Sequence of chain 1.C:
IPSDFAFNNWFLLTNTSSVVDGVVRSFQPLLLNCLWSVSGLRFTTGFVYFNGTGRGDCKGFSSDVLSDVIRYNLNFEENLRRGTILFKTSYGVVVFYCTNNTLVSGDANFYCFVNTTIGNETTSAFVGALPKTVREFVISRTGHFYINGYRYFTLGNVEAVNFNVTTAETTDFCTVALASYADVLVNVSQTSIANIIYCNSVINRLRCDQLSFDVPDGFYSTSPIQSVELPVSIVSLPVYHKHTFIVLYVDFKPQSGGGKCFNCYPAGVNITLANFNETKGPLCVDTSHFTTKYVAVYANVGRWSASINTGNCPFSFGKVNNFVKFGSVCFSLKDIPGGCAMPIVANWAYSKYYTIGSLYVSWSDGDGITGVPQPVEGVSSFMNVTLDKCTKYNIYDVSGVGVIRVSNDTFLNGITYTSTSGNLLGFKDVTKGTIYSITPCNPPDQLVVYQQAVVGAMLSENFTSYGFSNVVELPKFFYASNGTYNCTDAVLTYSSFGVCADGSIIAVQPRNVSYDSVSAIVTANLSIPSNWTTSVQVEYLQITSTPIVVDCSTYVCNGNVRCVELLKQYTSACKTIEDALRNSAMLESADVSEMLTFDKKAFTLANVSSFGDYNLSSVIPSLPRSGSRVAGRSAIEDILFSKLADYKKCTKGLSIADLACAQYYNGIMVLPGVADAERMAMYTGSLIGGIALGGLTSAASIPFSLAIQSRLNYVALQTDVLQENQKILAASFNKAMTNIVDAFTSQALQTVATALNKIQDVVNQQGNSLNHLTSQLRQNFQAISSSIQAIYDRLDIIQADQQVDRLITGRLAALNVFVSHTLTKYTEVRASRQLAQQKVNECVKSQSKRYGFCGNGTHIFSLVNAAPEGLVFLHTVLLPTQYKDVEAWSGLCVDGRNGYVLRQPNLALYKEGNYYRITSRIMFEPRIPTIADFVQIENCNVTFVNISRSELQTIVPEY

The protein below binds the small molecule below.
Small molecule (SMILES): CC(=O)N[C@H]1[C@H](O[C@H]2[C@H](O)[C@@H](NC(C)=O)CO[C@@H]2CO)O[C@H](CO)[C@@H](O[C@@H]2O[C@H](CO[C@H]3O[C@H](CO)[C@@H](O)[C@H](O)[C@@H]3O[C@H]3O[C@H](CO)[C@@H](O)[C@H](O)[C@@H]3O)[C@@H](O)[C@H](O[C@H]3O[C@H](CO)[C@@H](O)[C@H](O)[C@@H]3O[C@H]3O[C@H](CO)[C@@H](O)[C@H](O)[C@@H]3O)[C@@H]2O)[C@@H]1O

Sequence of chain 1.B:
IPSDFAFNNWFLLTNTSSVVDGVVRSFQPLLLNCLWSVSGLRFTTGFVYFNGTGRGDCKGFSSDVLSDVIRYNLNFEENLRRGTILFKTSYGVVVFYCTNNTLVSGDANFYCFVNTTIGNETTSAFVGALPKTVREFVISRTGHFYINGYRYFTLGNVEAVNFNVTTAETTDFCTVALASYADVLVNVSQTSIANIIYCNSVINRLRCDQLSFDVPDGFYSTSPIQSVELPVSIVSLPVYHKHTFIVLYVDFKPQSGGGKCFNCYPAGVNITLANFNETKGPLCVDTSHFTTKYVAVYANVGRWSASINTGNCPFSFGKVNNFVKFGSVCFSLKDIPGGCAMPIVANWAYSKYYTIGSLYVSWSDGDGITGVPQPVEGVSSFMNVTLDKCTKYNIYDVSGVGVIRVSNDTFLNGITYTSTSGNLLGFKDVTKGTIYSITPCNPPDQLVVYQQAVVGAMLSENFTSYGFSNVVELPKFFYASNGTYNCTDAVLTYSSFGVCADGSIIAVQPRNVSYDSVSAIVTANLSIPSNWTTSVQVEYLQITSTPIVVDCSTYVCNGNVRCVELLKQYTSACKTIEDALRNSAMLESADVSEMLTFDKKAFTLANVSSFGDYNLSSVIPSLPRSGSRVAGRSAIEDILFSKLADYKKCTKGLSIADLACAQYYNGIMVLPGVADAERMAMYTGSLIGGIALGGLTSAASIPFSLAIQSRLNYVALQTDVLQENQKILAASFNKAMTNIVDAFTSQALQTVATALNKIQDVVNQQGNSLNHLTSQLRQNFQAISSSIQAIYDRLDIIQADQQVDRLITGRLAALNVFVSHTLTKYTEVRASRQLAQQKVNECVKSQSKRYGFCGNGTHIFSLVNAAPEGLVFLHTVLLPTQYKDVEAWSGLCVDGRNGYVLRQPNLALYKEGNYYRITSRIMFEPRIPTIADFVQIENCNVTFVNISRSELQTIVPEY

Binding-site contacts:
Ligand atom N2 contacts residue HIS200 of chain 1.C at 4.2 Å.
Ligand atom O7 contacts residue ASN62 of chain 1.C at 3.0 Å (h-bond).
Ligand atom C4 contacts residue ASN62 of chain 1.C at 4.3 Å.
Ligand atom C1 contacts residue ASN62 of chain 1.C at 1.5 Å.
Ligand atom O6 contacts residue HIS200 of chain 1.C at 3.1 Å (h-bond).
Ligand atom N2 contacts residue TYR202 of chain 1.C at 3.9 Å.
Ligand atom C7 contacts residue THR198 of chain 1.C at 4.4 Å.
Ligand atom C3 contacts residue ASN62 of chain 1.C at 3.8 Å.
Ligand atom C1 contacts residue TYR202 of chain 1.C at 3.9 Å (hydrophobic).
Ligand atom C7 contacts residue HIS200 of chain 1.C at 3.9 Å.
Ligand atom C6 contacts residue HIS200 of chain 1.C at 3.9 Å.
Ligand atom O6 contacts residue ARG618 of chain 1.B at 3.5 Å (salt-bridge).
Ligand atom C8 contacts residue HIS200 of chain 1.C at 4.2 Å.
Ligand atom O4 contacts residue HIS200 of chain 1.C at 3.8 Å.
Ligand atom C7 contacts residue LEU60 of chain 1.C at 4.1 Å (hydrophobic).
Ligand atom O7 contacts residue LEU60 of chain 1.C at 3.7 Å.
Ligand atom O2 contacts residue PHE74 of chain 1.C at 4.1 Å.
Ligand atom C3 contacts residue TYR202 of chain 1.C at 3.9 Å (hydrophobic).
Ligand atom O3 contacts residue TYR237 of chain 1.C at 3.9 Å.
Ligand atom O7 contacts residue THR61 of chain 1.C at 3.4 Å.
Ligand atom O7 contacts residue HIS200 of chain 1.C at 4.0 Å.
Ligand atom O6 contacts residue TYR237 of chain 1.C at 3.4 Å.
Ligand atom C7 contacts residue THR61 of chain 1.C at 4.4 Å.
Ligand atom O5 contacts residue ASN62 of chain 1.C at 2.3 Å (h-bond).
Ligand atom C8 contacts residue LEU60 of chain 1.C at 4.3 Å (hydrophobic).
Ligand atom C2 contacts residue TYR202 of chain 1.C at 4.1 Å (hydrophobic).
Ligand atom C5 contacts residue HIS200 of chain 1.C at 3.6 Å.
Ligand atom C2 contacts residue ASN62 of chain 1.C at 2.5 Å.
Ligand atom O5 contacts residue TYR237 of chain 1.C at 4.4 Å.
Ligand atom C7 contacts residue ASN62 of chain 1.C at 3.3 Å.
Ligand atom C5 contacts residue ASN62 of chain 1.C at 3.6 Å.
Ligand atom C6 contacts residue ARG618 of chain 1.B at 4.0 Å.
Ligand atom N2 contacts residue ASN62 of chain 1.C at 3.0 Å (h-bond).
Ligand atom C4 contacts residue HIS200 of chain 1.C at 4.3 Å.
Ligand atom O7 contacts residue THR198 of chain 1.C at 3.4 Å.